The protein below binds the small molecule below.
Small molecule (SMILES): Cc1cn([C@H]2C[C@H](O[P](=O)(O)OC[C@H]3O[C@@H](n4ccc(N)nc4=O)C[C@@H]3O[P](=O)(O)OC[C@H]3O[C@@H](n4cnc5c(=O)nc(N)[nH]c54)C[C@@H]3O[P](=O)(O)OC[C@H]3O[C@@H](n4cnc5c(=O)nc(N)[nH]c54)C[C@@H]3O)[C@@H](CO[P](=O)(O)O[C@H]3C[C@H](n4cnc5c(=O)nc(N)[nH]c54)O[C@@H]3COP(=O)(O)O)O2)c(=O)[nH]c1=O

Binding-site contacts:
Ligand atom P contacts residue VAL67 of chain 1.A at 3.8 Å.
Ligand atom O5' contacts residue GLY68 of chain 1.A at 3.6 Å.
Ligand atom OP2 contacts residue LYS37 of chain 1.A at 3.5 Å (salt-bridge).
Ligand atom C5' contacts residue TYR41 of chain 1.A at 3.6 Å (hydrophobic).
Ligand atom OP1 contacts residue GLY68 of chain 1.A at 2.9 Å (h-bond).
Ligand atom OP3 contacts residue LYS37 of chain 1.A at 2.9 Å (salt-bridge).
Ligand atom C6 contacts residue DCP1 of chain 1.O at 3.5 Å.
Ligand atom N1 contacts residue DCP1 of chain 1.O at 2.7 Å (h-bond).
Ligand atom OP2 contacts residue LYS70 of chain 1.A at 3.2 Å (salt-bridge).
Ligand atom OP1 contacts residue THR69 of chain 1.A at 3.6 Å.
Ligand atom C3' contacts residue GLY68 of chain 1.A at 3.8 Å.
Ligand atom P contacts residue NA1 of chain 1.G at 3.6 Å.
Ligand atom C2 contacts residue DCP1 of chain 1.O at 3.3 Å.
Ligand atom P contacts residue GLY68 of chain 1.A at 3.8 Å.
Ligand atom OP1 contacts residue VAL67 of chain 1.A at 3.1 Å (h-bond).
Ligand atom N1 contacts residue HIS36 of chain 1.A at 3.9 Å.
Ligand atom OP1 contacts residue NA1 of chain 1.G at 2.3 Å (h-bond).
Ligand atom O6 contacts residue HIS36 of chain 1.A at 3.8 Å.
Ligand atom N2 contacts residue DCP1 of chain 1.O at 2.4 Å (h-bond).
Ligand atom OP1 contacts residue ILE71 of chain 1.A at 3.0 Å (h-bond).
Ligand atom C8 contacts residue LYS37 of chain 1.A at 3.8 Å.
Ligand atom C5' contacts residue GLY66 of chain 1.A at 3.4 Å.
Ligand atom P contacts residue LYS70 of chain 1.A at 3.5 Å.
Ligand atom O6 contacts residue DCP1 of chain 1.O at 2.9 Å (h-bond).
Ligand atom C6 contacts residue HIS36 of chain 1.A at 3.9 Å.
Ligand atom OP1 contacts residue GLY66 of chain 1.A at 3.1 Å (h-bond).
Ligand atom OP2 contacts residue LYS70 of chain 1.A at 3.4 Å.
Ligand atom OP1 contacts residue LEU64 of chain 1.A at 3.5 Å (h-bond).
Ligand atom OP2 contacts residue VAL67 of chain 1.A at 3.8 Å.
Ligand atom O3' contacts residue GLY66 of chain 1.A at 3.5 Å.
Ligand atom C4' contacts residue GLY66 of chain 1.A at 3.4 Å.
Ligand atom C5' contacts residue GLY68 of chain 1.A at 3.6 Å.
Ligand atom OP1 contacts residue LYS70 of chain 1.A at 2.8 Å (salt-bridge).
Ligand atom N3 contacts residue ALA40 of chain 1.A at 3.7 Å.
Ligand atom O3' contacts residue VAL67 of chain 1.A at 3.9 Å.
Ligand atom OP1 contacts residue LYS70 of chain 1.A at 3.5 Å (salt-bridge).
Ligand atom P contacts residue LYS37 of chain 1.A at 3.7 Å.
Ligand atom N7 contacts residue LYS37 of chain 1.A at 3.9 Å.
Ligand atom O4' contacts residue ALA40 of chain 1.A at 3.5 Å.
Ligand atom O3' contacts residue ILE71 of chain 1.A at 3.6 Å.

Sequence of chain 1.A:
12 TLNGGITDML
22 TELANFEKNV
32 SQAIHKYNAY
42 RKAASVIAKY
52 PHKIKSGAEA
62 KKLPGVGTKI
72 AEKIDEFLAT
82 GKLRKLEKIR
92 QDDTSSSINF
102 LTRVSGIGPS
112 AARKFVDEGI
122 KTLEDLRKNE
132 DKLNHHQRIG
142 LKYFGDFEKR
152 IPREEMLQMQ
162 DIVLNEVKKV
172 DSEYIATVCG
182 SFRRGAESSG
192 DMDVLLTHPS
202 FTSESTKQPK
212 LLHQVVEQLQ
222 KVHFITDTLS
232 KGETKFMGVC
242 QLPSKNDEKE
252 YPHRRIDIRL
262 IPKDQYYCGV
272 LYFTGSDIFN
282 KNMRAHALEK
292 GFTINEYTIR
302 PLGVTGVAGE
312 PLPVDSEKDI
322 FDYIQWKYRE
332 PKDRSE